Sequence of chain 1.A:
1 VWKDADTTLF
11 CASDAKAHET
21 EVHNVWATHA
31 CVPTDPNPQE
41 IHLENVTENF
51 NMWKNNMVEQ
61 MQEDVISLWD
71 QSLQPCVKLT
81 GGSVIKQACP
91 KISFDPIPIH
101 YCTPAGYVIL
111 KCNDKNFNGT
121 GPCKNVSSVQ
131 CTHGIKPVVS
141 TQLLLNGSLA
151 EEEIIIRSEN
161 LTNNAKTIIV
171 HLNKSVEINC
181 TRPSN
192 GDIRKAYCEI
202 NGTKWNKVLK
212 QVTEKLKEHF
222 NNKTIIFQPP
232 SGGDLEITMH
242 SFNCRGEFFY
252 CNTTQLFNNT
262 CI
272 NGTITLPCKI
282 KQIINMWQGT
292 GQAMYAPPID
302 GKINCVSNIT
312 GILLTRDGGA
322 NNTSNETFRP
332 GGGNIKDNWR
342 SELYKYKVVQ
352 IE

The small molecule below binds the protein below.
Small molecule (SMILES): CC(=O)N[C@@H]1[C@@H](O)[C@H](O)[C@@H](CO)O[C@H]1O

Binding-site contacts:
Ligand atom O7 contacts residue MET240 of chain 1.A at 4.2 Å.
Ligand atom N2 contacts residue ASN253 of chain 1.A at 2.9 Å (h-bond).
Ligand atom O7 contacts residue ASN253 of chain 1.A at 3.8 Å.
Ligand atom O5 contacts residue THR255 of chain 1.A at 4.0 Å.
Ligand atom C8 contacts residue THR239 of chain 1.A at 3.6 Å.
Ligand atom C1 contacts residue ASN253 of chain 1.A at 1.4 Å.
Ligand atom C8 contacts residue MET240 of chain 1.A at 3.8 Å (hydrophobic).
Ligand atom C1 contacts residue THR255 of chain 1.A at 3.6 Å.
Ligand atom C4 contacts residue ASN253 of chain 1.A at 4.2 Å.
Ligand atom C5 contacts residue THR255 of chain 1.A at 4.1 Å.
Ligand atom C3 contacts residue ASN253 of chain 1.A at 3.8 Å.
Ligand atom O5 contacts residue ASN253 of chain 1.A at 2.3 Å (h-bond).
Ligand atom C7 contacts residue MET240 of chain 1.A at 4.1 Å (hydrophobic).
Ligand atom C5 contacts residue ASN253 of chain 1.A at 3.6 Å.
Ligand atom C2 contacts residue ASN253 of chain 1.A at 2.4 Å.
Ligand atom C7 contacts residue ASN253 of chain 1.A at 3.6 Å.